Binding-site contacts:
Ligand atom CG contacts residue CYS31 of chain 1.A at 3.4 Å (hydrophobic).
Ligand atom N contacts residue ASP50 of chain 1.A at 3.0 Å (salt-bridge).
Ligand atom CD contacts residue TRP218 of chain 1.A at 3.4 Å (hydrophobic).
Ligand atom C contacts residue ASP50 of chain 1.A at 3.4 Å.
Ligand atom C contacts residue HIS46 of chain 1.A at 3.2 Å.
Ligand atom OE1 contacts residue GLY196 of chain 1.A at 2.8 Å (h-bond).
Ligand atom CA contacts residue HIS46 of chain 1.A at 3.2 Å.
Ligand atom O contacts residue GLN195 of chain 1.A at 2.8 Å (h-bond).
Ligand atom ND2 contacts residue CYS47 of chain 1.A at 2.8 Å (h-bond).
Ligand atom ND1 contacts residue ASP50 of chain 1.A at 3.0 Å (salt-bridge).
Ligand atom CG contacts residue CYS47 of chain 1.A at 3.5 Å (hydrophobic).
Ligand atom ND2 contacts residue TYR57 of chain 1.A at 2.9 Å (h-bond).
Ligand atom NH1 contacts residue ASP192 of chain 1.A at 2.8 Å (salt-bridge).
Ligand atom CB contacts residue CYS47 of chain 1.A at 3.2 Å (hydrophobic).
Ligand atom NE2 contacts residue HIS46 of chain 1.A at 3.1 Å (h-bond).
Ligand atom CA contacts residue HIS94 of chain 1.A at 3.4 Å.
Ligand atom OE2 contacts residue SER198 of chain 1.A at 3.4 Å (h-bond).
Ligand atom CA contacts residue ASP50 of chain 1.A at 2.9 Å.
Ligand atom O contacts residue TYR51 of chain 1.A at 3.5 Å.
Ligand atom OE2 contacts residue HIS46 of chain 1.A at 3.3 Å (h-bond).
Ligand atom NH1 contacts residue GLY221 of chain 1.A at 2.8 Å (h-bond).
Ligand atom O contacts residue HIS46 of chain 1.A at 3.0 Å.
Ligand atom CD contacts residue SER198 of chain 1.A at 3.1 Å.
Ligand atom CZ contacts residue SER193 of chain 1.A at 3.4 Å.
Ligand atom C contacts residue GLN195 of chain 1.A at 3.0 Å.
Ligand atom CA contacts residue GLN195 of chain 1.A at 3.4 Å.
Ligand atom NH2 contacts residue GLY229 of chain 1.A at 3.1 Å.
Ligand atom CG' contacts residue CYS194 of chain 1.A at 3.5 Å (hydrophobic).
Ligand atom OD1 contacts residue TYR51 of chain 1.A at 3.5 Å.
Ligand atom OD1 contacts residue ARG20 of chain 1.A at 2.8 Å (salt-bridge).
Ligand atom N contacts residue HIS46 of chain 1.A at 3.5 Å (h-bond).
Ligand atom O contacts residue HIS94 of chain 1.A at 3.1 Å.
Ligand atom CZ contacts residue ASP192 of chain 1.A at 3.3 Å.
Ligand atom NH2 contacts residue ASP192 of chain 1.A at 2.7 Å (salt-bridge).
Ligand atom O contacts residue LYS142 of chain 1.A at 3.5 Å (salt-bridge).
Ligand atom O contacts residue GLN195 of chain 1.A at 2.9 Å (h-bond).
Ligand atom CG contacts residue ASP50 of chain 1.A at 3.0 Å.
Ligand atom OE1 contacts residue SER198 of chain 1.A at 2.7 Å (h-bond).
Ligand atom NH2 contacts residue SER193 of chain 1.A at 2.7 Å (h-bond).
Ligand atom CB contacts residue ASP50 of chain 1.A at 3.0 Å.

The small molecule below binds the protein below.
Small molecule (SMILES): CC(C)C[C@@H]1NC(=O)CNC(=O)[C@H](CCCCN=C(N)N)NC(=O)[C@H](C)NC(=O)[C@H](CO)NC(=O)[C@@H](N)CSSC[C@@H](C(=O)O)NC(=O)[C@H](C)NC(=O)[C@H](C)NC(=O)[C@H](CC2=NC=NC2)NC(=O)[C@H](CC(N)=O)NC(=O)[C@H](CCC(=O)O)NC1=O

Sequence of chain 1.A:
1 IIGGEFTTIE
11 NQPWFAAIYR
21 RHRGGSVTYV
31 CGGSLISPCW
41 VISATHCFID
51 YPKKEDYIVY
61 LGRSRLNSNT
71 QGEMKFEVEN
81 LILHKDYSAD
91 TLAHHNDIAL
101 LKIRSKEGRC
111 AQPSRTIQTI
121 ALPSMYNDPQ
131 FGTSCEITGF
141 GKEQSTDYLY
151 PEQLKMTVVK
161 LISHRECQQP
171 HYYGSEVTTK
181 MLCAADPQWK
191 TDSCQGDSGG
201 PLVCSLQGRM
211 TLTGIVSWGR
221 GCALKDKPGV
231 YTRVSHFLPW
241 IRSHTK